Binding-site contacts:
Ligand atom N1 contacts residue GLY27 of chain 1.B at 3.2 Å (h-bond).
Ligand atom C1 contacts residue VAL47 of chain 1.B at 3.7 Å (hydrophobic).
Ligand atom C4 contacts residue GLY48 of chain 1.B at 3.5 Å.
Ligand atom C19 contacts residue ASP30 of chain 1.A at 3.2 Å.
Ligand atom C25 contacts residue ASP30 of chain 1.B at 3.2 Å.
Ligand atom C23 contacts residue ILE84 of chain 1.B at 3.8 Å (hydrophobic).
Ligand atom C10 contacts residue ILE50 of chain 1.B at 3.8 Å (hydrophobic).
Ligand atom O3 contacts residue ASP25 of chain 1.B at 2.6 Å (salt-bridge).
Ligand atom N3 contacts residue ASP30 of chain 1.A at 3.0 Å (salt-bridge).
Ligand atom C6 contacts residue ASP25 of chain 1.A at 3.2 Å.
Ligand atom C7 contacts residue GLY27 of chain 1.B at 3.7 Å.
Ligand atom C18 contacts residue ALA28 of chain 1.A at 3.7 Å (hydrophobic).
Ligand atom C22 contacts residue GLY48 of chain 1.A at 3.6 Å.
Ligand atom C11 contacts residue ILE82 of chain 1.A at 3.8 Å (hydrophobic).
Ligand atom O5 contacts residue ILE50 of chain 1.B at 3.2 Å.
Ligand atom C24 contacts residue LEU23 of chain 1.B at 3.8 Å (hydrophobic).
Ligand atom C16 contacts residue ASP25 of chain 1.B at 3.8 Å.
Ligand atom C12 contacts residue GLY49 of chain 1.B at 3.4 Å.
Ligand atom O5 contacts residue GLY48 of chain 1.A at 3.4 Å (h-bond).
Ligand atom C15 contacts residue GLY27 of chain 1.A at 3.4 Å.
Ligand atom O2 contacts residue GLY49 of chain 1.B at 3.8 Å.
Ligand atom O3 contacts residue GLY27 of chain 1.B at 3.5 Å.
Ligand atom C6 contacts residue ASP25 of chain 1.B at 3.4 Å.
Ligand atom C12 contacts residue ILE50 of chain 1.B at 3.6 Å (hydrophobic).
Ligand atom C20 contacts residue ASP30 of chain 1.A at 3.5 Å.
Ligand atom O6 contacts residue ALA28 of chain 1.B at 3.5 Å.
Ligand atom O4 contacts residue ILE50 of chain 1.B at 3.6 Å.
Ligand atom O5 contacts residue GLY49 of chain 1.A at 3.5 Å.
Ligand atom C19 contacts residue ALA28 of chain 1.A at 3.5 Å (hydrophobic).
Ligand atom C14 contacts residue ASP25 of chain 1.A at 3.1 Å.
Ligand atom C16 contacts residue GLY27 of chain 1.A at 3.8 Å.
Ligand atom O6 contacts residue ASP29 of chain 1.B at 3.4 Å (salt-bridge).
Ligand atom C24 contacts residue GLY27 of chain 1.A at 3.7 Å.
Ligand atom C9 contacts residue GLY27 of chain 1.B at 3.5 Å.
Ligand atom O3 contacts residue ASP25 of chain 1.A at 2.4 Å (salt-bridge).
Ligand atom C5 contacts residue ASP25 of chain 1.A at 3.8 Å.
Ligand atom C25 contacts residue ALA28 of chain 1.B at 3.7 Å (hydrophobic).
Ligand atom O1 contacts residue ALA28 of chain 1.B at 3.6 Å.
Ligand atom C7 contacts residue ASP25 of chain 1.A at 3.2 Å.
Ligand atom O6 contacts residue ASP30 of chain 1.B at 3.2 Å (salt-bridge).

A protein and the small-molecule ligand that binds it are described below.
Small molecule (SMILES): CC(C)CN(C[C@@H](O)[C@H](Cc1ccccc1)NC(=O)O[C@H]1CCOC1)S(=O)(=O)c1ccc(N)cc1

Sequence of chain 1.A:
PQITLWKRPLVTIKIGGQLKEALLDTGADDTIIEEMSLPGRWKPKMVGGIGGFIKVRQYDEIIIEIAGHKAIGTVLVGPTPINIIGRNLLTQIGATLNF

Sequence of chain 1.B:
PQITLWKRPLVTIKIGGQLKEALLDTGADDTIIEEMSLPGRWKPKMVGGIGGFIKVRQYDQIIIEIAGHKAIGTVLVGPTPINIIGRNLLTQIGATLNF